The protein below binds the small molecule below.
Small molecule (SMILES): O=C(CO)[C@H](O)[C@H](O)COP(=O)(O)O

Binding-site contacts:
Ligand atom O4 contacts residue LYS169 of chain 3.A at 2.9 Å (salt-bridge).
Ligand atom P9 contacts residue SER150 of chain 3.A at 3.7 Å.
Ligand atom O10 contacts residue HIS140 of chain 3.A at 4.2 Å.
Ligand atom O12 contacts residue SER150 of chain 3.A at 2.7 Å (h-bond).
Ligand atom C3 contacts residue LYS169 of chain 3.A at 3.7 Å.
Ligand atom O4 contacts residue GLU39 of chain 3.A at 4.3 Å.
Ligand atom O8 contacts residue PRO151 of chain 3.A at 4.3 Å.
Ligand atom O14 contacts residue LYS169 of chain 3.A at 4.3 Å.
Ligand atom O4 contacts residue VAL116 of chain 3.A at 3.3 Å.
Ligand atom O1 contacts residue THR115 of chain 3.A at 3.8 Å.
Ligand atom C5 contacts residue GLY137 of chain 3.A at 4.3 Å.
Ligand atom C5 contacts residue VAL116 of chain 3.A at 4.0 Å (hydrophobic).
Ligand atom O8 contacts residue SER150 of chain 3.A at 4.0 Å.
Ligand atom O1 contacts residue LYS96 of chain 3.A at 4.4 Å.
Ligand atom O1 contacts residue VAL116 of chain 3.A at 4.3 Å.
Ligand atom O13 contacts residue VAL116 of chain 3.A at 3.5 Å (h-bond).
Ligand atom O13 contacts residue ALA117 of chain 3.A at 4.3 Å.
Ligand atom O10 contacts residue SER150 of chain 3.A at 3.5 Å.
Ligand atom C5 contacts residue ASP152 of chain 3.A at 3.7 Å.
Ligand atom O10 contacts residue PRO151 of chain 3.A at 3.4 Å.
Ligand atom C7 contacts residue GLY137 of chain 3.A at 4.2 Å.
Ligand atom C2 contacts residue VAL116 of chain 3.A at 4.4 Å (hydrophobic).
Ligand atom C3 contacts residue VAL116 of chain 3.A at 3.8 Å (hydrophobic).
Ligand atom C7 contacts residue ASP152 of chain 3.A at 4.2 Å.
Ligand atom C2 contacts residue THR115 of chain 3.A at 3.6 Å.
Ligand atom O4 contacts residue GLY135 of chain 3.A at 4.2 Å.
Ligand atom C5 contacts residue THR115 of chain 3.A at 4.4 Å.
Ligand atom O13 contacts residue ASP152 of chain 3.A at 3.2 Å (salt-bridge).
Ligand atom O13 contacts residue THR115 of chain 3.A at 3.5 Å.
Ligand atom C2 contacts residue LYS96 of chain 3.A at 4.5 Å.
Ligand atom O11 contacts residue HIS140 of chain 3.A at 4.1 Å.
Ligand atom O12 contacts residue HIS140 of chain 3.A at 2.8 Å (h-bond).
Ligand atom C3 contacts residue THR115 of chain 3.A at 4.2 Å.
Ligand atom O1 contacts residue GLU39 of chain 3.A at 3.2 Å (salt-bridge).
Ligand atom P9 contacts residue HIS140 of chain 3.A at 3.8 Å.
Ligand atom C7 contacts residue SER150 of chain 3.A at 3.6 Å.
Ligand atom O10 contacts residue GLU182 of chain 2.A at 4.2 Å.
Ligand atom O14 contacts residue GLY137 of chain 3.A at 4.3 Å.
Ligand atom O10 contacts residue ILE149 of chain 3.A at 4.4 Å.

Sequence of chain 2.A:
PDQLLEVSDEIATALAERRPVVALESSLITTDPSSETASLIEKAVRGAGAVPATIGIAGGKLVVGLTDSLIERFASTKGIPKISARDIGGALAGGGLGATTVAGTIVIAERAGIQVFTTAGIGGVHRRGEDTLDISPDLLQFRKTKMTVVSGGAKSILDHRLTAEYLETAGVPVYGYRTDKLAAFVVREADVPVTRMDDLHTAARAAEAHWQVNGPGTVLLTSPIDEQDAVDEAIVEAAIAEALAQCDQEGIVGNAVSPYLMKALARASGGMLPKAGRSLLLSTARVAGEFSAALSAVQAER

Sequence of chain 3.A:
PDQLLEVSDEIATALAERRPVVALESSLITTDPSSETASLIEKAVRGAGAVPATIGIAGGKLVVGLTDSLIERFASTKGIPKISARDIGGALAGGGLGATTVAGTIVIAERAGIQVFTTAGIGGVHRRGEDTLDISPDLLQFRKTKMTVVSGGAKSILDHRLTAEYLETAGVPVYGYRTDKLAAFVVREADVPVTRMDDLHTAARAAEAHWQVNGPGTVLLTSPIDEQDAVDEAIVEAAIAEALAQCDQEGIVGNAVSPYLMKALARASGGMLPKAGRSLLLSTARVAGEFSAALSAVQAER